A protein and the small-molecule ligand that binds it are described below.
Small molecule (SMILES): CC(=O)N[C@@H]1[C@@H](O)[C@H](O)[C@@H](CO)O[C@H]1O

Sequence of chain 1.E:
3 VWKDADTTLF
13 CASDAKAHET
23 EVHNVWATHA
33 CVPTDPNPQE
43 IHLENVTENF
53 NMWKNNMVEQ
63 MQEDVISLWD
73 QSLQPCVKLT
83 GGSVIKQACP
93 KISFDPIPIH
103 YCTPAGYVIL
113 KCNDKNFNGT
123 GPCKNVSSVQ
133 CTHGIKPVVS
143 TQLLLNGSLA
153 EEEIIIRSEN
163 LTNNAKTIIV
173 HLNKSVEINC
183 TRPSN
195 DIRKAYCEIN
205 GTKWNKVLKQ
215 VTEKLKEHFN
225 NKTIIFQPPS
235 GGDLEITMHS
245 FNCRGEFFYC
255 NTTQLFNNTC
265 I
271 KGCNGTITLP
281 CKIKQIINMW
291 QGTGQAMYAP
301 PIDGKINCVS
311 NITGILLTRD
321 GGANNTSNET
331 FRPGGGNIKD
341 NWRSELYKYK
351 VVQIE

Binding-site contacts:
Ligand atom O6 contacts residue GLU46 of chain 1.E at 4.1 Å.
Ligand atom C3 contacts residue ASN47 of chain 1.E at 3.8 Å.
Ligand atom C7 contacts residue ASN47 of chain 1.E at 3.2 Å.
Ligand atom O5 contacts residue ASN47 of chain 1.E at 2.3 Å (h-bond).
Ligand atom O7 contacts residue ASN47 of chain 1.E at 3.0 Å (h-bond).
Ligand atom O5 contacts residue GLU46 of chain 1.E at 3.9 Å.
Ligand atom C5 contacts residue ASN47 of chain 1.E at 3.6 Å.
Ligand atom C8 contacts residue ASN47 of chain 1.E at 4.5 Å.
Ligand atom C2 contacts residue ASN47 of chain 1.E at 2.4 Å.
Ligand atom C4 contacts residue ASN47 of chain 1.E at 4.2 Å.
Ligand atom C1 contacts residue ASN47 of chain 1.E at 1.4 Å.
Ligand atom N2 contacts residue ASN47 of chain 1.E at 2.9 Å (h-bond).
Ligand atom C6 contacts residue GLU46 of chain 1.E at 4.2 Å.